Sequence of chain 1.D:
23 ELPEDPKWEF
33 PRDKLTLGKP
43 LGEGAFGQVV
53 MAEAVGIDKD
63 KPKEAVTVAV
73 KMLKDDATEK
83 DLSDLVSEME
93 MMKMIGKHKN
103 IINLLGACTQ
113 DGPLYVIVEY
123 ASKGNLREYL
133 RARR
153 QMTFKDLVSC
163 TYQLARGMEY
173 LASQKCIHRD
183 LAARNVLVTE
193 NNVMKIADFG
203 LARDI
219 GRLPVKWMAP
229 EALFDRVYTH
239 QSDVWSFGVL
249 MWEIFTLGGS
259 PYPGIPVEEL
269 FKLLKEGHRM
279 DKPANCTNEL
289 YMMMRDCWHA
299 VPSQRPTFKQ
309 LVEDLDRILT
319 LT

Binding-site contacts:
Ligand atom O2A contacts residue LYS73 of chain 1.D at 3.3 Å (salt-bridge).
Ligand atom O1A contacts residue ASP200 of chain 1.D at 3.1 Å.
Ligand atom O1G contacts residue ALA47 of chain 1.D at 2.3 Å (h-bond).
Ligand atom C2 contacts residue TYR122 of chain 1.D at 3.9 Å (hydrophobic).
Ligand atom C6 contacts residue ALA71 of chain 1.D at 3.6 Å (hydrophobic).
Ligand atom N7 contacts residue VAL51 of chain 1.D at 3.9 Å.
Ligand atom PA contacts residue ASP200 of chain 1.D at 3.7 Å.
Ligand atom O2' contacts residue ASN127 of chain 1.D at 3.5 Å (h-bond).
Ligand atom O4' contacts residue VAL51 of chain 1.D at 3.8 Å.
Ligand atom O1B contacts residue ASP200 of chain 1.D at 3.2 Å (salt-bridge).
Ligand atom C5' contacts residue VAL51 of chain 1.D at 3.9 Å (hydrophobic).
Ligand atom O1G contacts residue GLY46 of chain 1.D at 3.2 Å.
Ligand atom N6 contacts residue GLU121 of chain 1.D at 2.5 Å (salt-bridge).
Ligand atom O1A contacts residue ASN187 of chain 1.D at 3.6 Å.
Ligand atom O4' contacts residue LEU43 of chain 1.D at 3.8 Å.
Ligand atom C2 contacts residue ALA123 of chain 1.D at 3.1 Å (hydrophobic).
Ligand atom O3G contacts residue PHE48 of chain 1.D at 3.2 Å.
Ligand atom O3A contacts residue ASN187 of chain 1.D at 4.0 Å.
Ligand atom C6 contacts residue LEU189 of chain 1.D at 3.5 Å (hydrophobic).
Ligand atom N6 contacts residue LEU189 of chain 1.D at 3.6 Å.
Ligand atom N3 contacts residue LEU43 of chain 1.D at 3.8 Å.
Ligand atom O2G contacts residue PHE48 of chain 1.D at 3.2 Å.
Ligand atom C6 contacts residue ALA123 of chain 1.D at 3.9 Å (hydrophobic).
Ligand atom C5 contacts residue LEU189 of chain 1.D at 3.4 Å (hydrophobic).
Ligand atom C2 contacts residue LEU43 of chain 1.D at 3.8 Å (hydrophobic).
Ligand atom C6 contacts residue GLU121 of chain 1.D at 3.7 Å.
Ligand atom N6 contacts residue TYR122 of chain 1.D at 3.9 Å.
Ligand atom N1 contacts residue TYR122 of chain 1.D at 3.7 Å.
Ligand atom O3G contacts residue GLY46 of chain 1.D at 4.0 Å.
Ligand atom PG contacts residue ALA47 of chain 1.D at 3.5 Å.
Ligand atom C8 contacts residue VAL51 of chain 1.D at 3.8 Å (hydrophobic).
Ligand atom N1 contacts residue ALA123 of chain 1.D at 3.0 Å (h-bond).
Ligand atom O3A contacts residue ASP200 of chain 1.D at 3.0 Å (salt-bridge).
Ligand atom N6 contacts residue VAL120 of chain 1.D at 3.7 Å.
Ligand atom O1B contacts residue LYS73 of chain 1.D at 3.3 Å (salt-bridge).
Ligand atom O3G contacts residue ALA47 of chain 1.D at 3.5 Å (h-bond).
Ligand atom N6 contacts residue ALA71 of chain 1.D at 3.3 Å.
Ligand atom PG contacts residue PHE48 of chain 1.D at 3.9 Å.
Ligand atom N7 contacts residue LEU189 of chain 1.D at 3.5 Å.
Ligand atom PB contacts residue ASP200 of chain 1.D at 3.6 Å.

The small molecule below binds the protein below.
Small molecule (SMILES): Nc1ncnc2c1ncn2[C@@H]1O[C@H](CO[P](=O)(O)O[P](=O)(O)CP(=O)(O)O)[C@@H](O)[C@H]1O